Sequence of chain 1.A:
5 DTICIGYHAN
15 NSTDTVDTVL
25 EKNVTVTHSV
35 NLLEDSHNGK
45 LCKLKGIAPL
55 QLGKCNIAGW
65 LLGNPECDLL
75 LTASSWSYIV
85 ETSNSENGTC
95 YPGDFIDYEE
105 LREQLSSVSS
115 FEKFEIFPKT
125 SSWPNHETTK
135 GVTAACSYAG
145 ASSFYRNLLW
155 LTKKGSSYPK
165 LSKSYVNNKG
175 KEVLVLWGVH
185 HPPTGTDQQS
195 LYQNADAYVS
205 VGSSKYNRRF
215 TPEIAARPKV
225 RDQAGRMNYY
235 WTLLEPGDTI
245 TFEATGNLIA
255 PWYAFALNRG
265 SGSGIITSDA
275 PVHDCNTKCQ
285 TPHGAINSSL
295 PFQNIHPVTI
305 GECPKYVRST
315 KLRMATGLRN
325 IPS

Binding-site contacts:
Ligand atom C2 contacts residue ASN15 of chain 1.A at 2.1 Å.
Ligand atom C7 contacts residue ASN15 of chain 1.A at 2.8 Å.
Ligand atom N2 contacts residue ASN15 of chain 1.A at 2.5 Å (h-bond).
Ligand atom C8 contacts residue ASN15 of chain 1.A at 4.1 Å.
Ligand atom O7 contacts residue ASN15 of chain 1.A at 2.8 Å (h-bond).
Ligand atom C3 contacts residue ASN15 of chain 1.A at 3.5 Å.
Ligand atom O5 contacts residue ASN15 of chain 1.A at 2.4 Å (h-bond).
Ligand atom C5 contacts residue ASN15 of chain 1.A at 3.7 Å.
Ligand atom C4 contacts residue ASN15 of chain 1.A at 3.9 Å.
Ligand atom C1 contacts residue ASN15 of chain 1.A at 1.4 Å.

The protein below binds the small molecule below.
Small molecule (SMILES): CC(=O)N[C@@H]1[C@@H](O)[C@H](O)[C@@H](CO)O[C@H]1O